Sequence of chain 1.A:
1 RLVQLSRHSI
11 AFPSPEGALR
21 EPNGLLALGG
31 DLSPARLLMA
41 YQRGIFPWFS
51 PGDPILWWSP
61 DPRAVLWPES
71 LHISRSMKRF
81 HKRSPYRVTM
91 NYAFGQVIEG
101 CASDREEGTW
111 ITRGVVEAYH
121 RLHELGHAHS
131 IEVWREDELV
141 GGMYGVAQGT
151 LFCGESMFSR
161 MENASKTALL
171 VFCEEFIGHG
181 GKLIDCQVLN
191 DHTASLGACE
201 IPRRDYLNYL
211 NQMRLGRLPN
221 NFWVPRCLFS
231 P

This small molecule binds to this protein.
Small molecule (SMILES): N[C@@H](Cc1ccccc1)C(=O)O

Binding-site contacts:
Ligand atom CB contacts residue ASP185 of chain 1.A at 4.0 Å.
Ligand atom CD1 contacts residue 3D11 of chain 1.C at 3.9 Å.
Ligand atom C contacts residue 3D11 of chain 1.C at 1.3 Å.
Ligand atom CB contacts residue GLY154 of chain 1.A at 3.4 Å.
Ligand atom CB contacts residue CYS186 of chain 1.A at 3.7 Å (hydrophobic).
Ligand atom N contacts residue 3D11 of chain 1.C at 3.2 Å.
Ligand atom CE1 contacts residue MET143 of chain 1.A at 3.9 Å (hydrophobic).
Ligand atom O contacts residue THR193 of chain 1.A at 3.7 Å.
Ligand atom CD2 contacts residue MET157 of chain 1.A at 3.8 Å (hydrophobic).
Ligand atom CZ contacts residue MET143 of chain 1.A at 3.6 Å (hydrophobic).
Ligand atom CD1 contacts residue GLY154 of chain 1.A at 3.3 Å.
Ligand atom CE1 contacts residue MET157 of chain 1.A at 4.1 Å (hydrophobic).
Ligand atom CA contacts residue CYS186 of chain 1.A at 3.9 Å (hydrophobic).
Ligand atom N contacts residue CYS186 of chain 1.A at 2.9 Å (h-bond).
Ligand atom CG contacts residue GLY154 of chain 1.A at 3.5 Å.
Ligand atom O contacts residue 3D11 of chain 1.C at 2.3 Å (h-bond).
Ligand atom CE1 contacts residue SER156 of chain 1.A at 3.1 Å.
Ligand atom O contacts residue ASN190 of chain 1.A at 3.8 Å.
Ligand atom CD2 contacts residue GLY154 of chain 1.A at 4.0 Å.
Ligand atom CG contacts residue 3D11 of chain 1.C at 3.8 Å.
Ligand atom CG contacts residue GLU155 of chain 1.A at 4.1 Å.
Ligand atom CA contacts residue GLU155 of chain 1.A at 3.7 Å.
Ligand atom CB contacts residue GLN187 of chain 1.A at 4.3 Å.
Ligand atom CZ contacts residue MET157 of chain 1.A at 3.6 Å (hydrophobic).
Ligand atom CA contacts residue GLY154 of chain 1.A at 3.8 Å.
Ligand atom CE2 contacts residue LEU169 of chain 1.A at 4.1 Å (hydrophobic).
Ligand atom CE1 contacts residue GLU155 of chain 1.A at 3.9 Å.
Ligand atom CA contacts residue GLN187 of chain 1.A at 3.6 Å.
Ligand atom CE1 contacts residue GLY154 of chain 1.A at 3.9 Å.
Ligand atom CA contacts residue 3D11 of chain 1.C at 2.4 Å.
Ligand atom N contacts residue GLY154 of chain 1.A at 3.9 Å.
Ligand atom CE1 contacts residue TYR144 of chain 1.A at 4.0 Å (hydrophobic).
Ligand atom CD1 contacts residue SER156 of chain 1.A at 3.2 Å.
Ligand atom N contacts residue GLU155 of chain 1.A at 4.0 Å.
Ligand atom CD1 contacts residue GLU155 of chain 1.A at 3.4 Å.
Ligand atom CZ contacts residue SER156 of chain 1.A at 4.1 Å.
Ligand atom CD2 contacts residue CYS186 of chain 1.A at 4.3 Å (hydrophobic).
Ligand atom N contacts residue GLN187 of chain 1.A at 2.6 Å (h-bond).
Ligand atom CE2 contacts residue MET157 of chain 1.A at 3.4 Å (hydrophobic).
Ligand atom CB contacts residue 3D11 of chain 1.C at 3.5 Å.